Sequence of chain 1.E:
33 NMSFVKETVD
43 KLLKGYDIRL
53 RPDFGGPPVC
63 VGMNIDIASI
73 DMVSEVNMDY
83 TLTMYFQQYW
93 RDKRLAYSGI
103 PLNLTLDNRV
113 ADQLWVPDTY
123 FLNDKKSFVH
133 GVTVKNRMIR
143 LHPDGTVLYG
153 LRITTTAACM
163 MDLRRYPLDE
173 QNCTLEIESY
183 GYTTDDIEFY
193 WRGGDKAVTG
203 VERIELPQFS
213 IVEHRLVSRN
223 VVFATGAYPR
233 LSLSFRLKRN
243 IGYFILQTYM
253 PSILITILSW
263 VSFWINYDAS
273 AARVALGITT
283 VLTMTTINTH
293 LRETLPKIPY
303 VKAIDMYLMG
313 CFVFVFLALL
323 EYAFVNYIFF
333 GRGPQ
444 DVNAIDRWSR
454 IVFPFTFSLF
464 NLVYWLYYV

Sequence of chain 1.D:
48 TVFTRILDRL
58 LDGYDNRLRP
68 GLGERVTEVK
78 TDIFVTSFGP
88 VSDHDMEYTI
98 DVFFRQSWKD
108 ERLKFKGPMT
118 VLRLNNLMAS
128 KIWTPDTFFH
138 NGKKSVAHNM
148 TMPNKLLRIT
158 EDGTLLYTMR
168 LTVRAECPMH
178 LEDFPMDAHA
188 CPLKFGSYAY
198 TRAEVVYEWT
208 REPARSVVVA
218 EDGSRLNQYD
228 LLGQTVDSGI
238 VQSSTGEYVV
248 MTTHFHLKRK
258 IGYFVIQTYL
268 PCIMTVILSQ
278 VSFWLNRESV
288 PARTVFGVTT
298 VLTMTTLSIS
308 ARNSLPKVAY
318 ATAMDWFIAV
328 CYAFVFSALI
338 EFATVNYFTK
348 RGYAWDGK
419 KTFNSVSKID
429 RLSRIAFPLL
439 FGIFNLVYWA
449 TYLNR

Sequence of chain 1.A:
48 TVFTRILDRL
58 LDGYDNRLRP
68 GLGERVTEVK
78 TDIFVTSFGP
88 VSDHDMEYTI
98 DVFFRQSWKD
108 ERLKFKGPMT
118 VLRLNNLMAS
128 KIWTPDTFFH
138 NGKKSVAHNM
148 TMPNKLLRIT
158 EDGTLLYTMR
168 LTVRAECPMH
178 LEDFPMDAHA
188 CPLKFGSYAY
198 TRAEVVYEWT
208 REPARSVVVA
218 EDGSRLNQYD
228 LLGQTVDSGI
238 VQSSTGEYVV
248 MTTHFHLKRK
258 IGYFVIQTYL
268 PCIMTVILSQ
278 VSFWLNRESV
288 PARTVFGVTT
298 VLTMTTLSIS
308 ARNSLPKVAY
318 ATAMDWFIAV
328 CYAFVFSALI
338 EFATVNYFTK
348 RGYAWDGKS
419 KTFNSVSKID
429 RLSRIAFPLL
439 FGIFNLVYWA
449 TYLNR

A protein and the small-molecule ligand that binds it are described below.
Small molecule (SMILES): CC(=O)N[C@H]1[C@H](O[C@H]2[C@H](O)[C@@H](NC(C)=O)CO[C@@H]2CO)O[C@H](CO)[C@@H](O[C@@H]2O[C@H](CO[C@H]3O[C@H](CO)[C@@H](O)[C@H](O)[C@@H]3O)[C@@H](O)[C@H](O[C@H]3O[C@H](CO)[C@@H](O)[C@H](O)[C@@H]3O)[C@@H]2O)[C@@H]1O

Binding-site contacts:
Ligand atom C1 contacts residue ASN146 of chain 1.D at 1.4 Å.
Ligand atom O3 contacts residue GLN115 of chain 1.E at 4.2 Å.
Ligand atom C8 contacts residue MET149 of chain 1.D at 4.3 Å (hydrophobic).
Ligand atom C5 contacts residue PRO150 of chain 1.D at 4.2 Å (hydrophobic).
Ligand atom C6 contacts residue LEU124 of chain 1.A at 4.0 Å (hydrophobic).
Ligand atom O5 contacts residue PRO150 of chain 1.D at 4.1 Å.
Ligand atom C6 contacts residue SER127 of chain 1.A at 4.0 Å.
Ligand atom N2 contacts residue MAN5 of chain 1.G at 3.5 Å (h-bond).
Ligand atom C8 contacts residue ASP114 of chain 1.E at 4.0 Å.
Ligand atom O6 contacts residue PRO150 of chain 1.D at 3.3 Å.
Ligand atom O6 contacts residue THR148 of chain 1.D at 4.4 Å.
Ligand atom C7 contacts residue ASP114 of chain 1.E at 4.3 Å.
Ligand atom C2 contacts residue ASN146 of chain 1.D at 2.5 Å.
Ligand atom C3 contacts residue ASP114 of chain 1.E at 4.0 Å.
Ligand atom O5 contacts residue ASN146 of chain 1.D at 2.5 Å (h-bond).
Ligand atom C5 contacts residue MAN5 of chain 1.G at 4.4 Å.
Ligand atom C1 contacts residue PRO150 of chain 1.D at 4.3 Å (hydrophobic).
Ligand atom O7 contacts residue ASN146 of chain 1.D at 3.4 Å (h-bond).
Ligand atom C2 contacts residue GLN115 of chain 1.E at 3.8 Å.
Ligand atom C7 contacts residue ASN146 of chain 1.D at 3.2 Å.
Ligand atom C4 contacts residue MAN5 of chain 1.G at 4.4 Å.
Ligand atom C2 contacts residue MAN5 of chain 1.G at 3.7 Å.
Ligand atom O3 contacts residue MAN5 of chain 1.G at 4.3 Å.
Ligand atom O6 contacts residue SER127 of chain 1.A at 3.8 Å.
Ligand atom O2 contacts residue GLN115 of chain 1.E at 3.1 Å (h-bond).
Ligand atom O6 contacts residue MET149 of chain 1.D at 3.4 Å.
Ligand atom O6 contacts residue ASN146 of chain 1.D at 4.1 Å.
Ligand atom C6 contacts residue PRO150 of chain 1.D at 4.3 Å (hydrophobic).
Ligand atom O3 contacts residue ASP114 of chain 1.E at 4.1 Å.
Ligand atom C5 contacts residue ASN146 of chain 1.D at 3.7 Å.
Ligand atom N2 contacts residue ASN146 of chain 1.D at 2.8 Å (h-bond).
Ligand atom C1 contacts residue MAN5 of chain 1.G at 3.6 Å.
Ligand atom C8 contacts residue ASN146 of chain 1.D at 4.2 Å.
Ligand atom C8 contacts residue MAN4 of chain 1.G at 3.3 Å.
Ligand atom C4 contacts residue ASN146 of chain 1.D at 4.3 Å.
Ligand atom C3 contacts residue ASN146 of chain 1.D at 3.8 Å.
Ligand atom C7 contacts residue MAN4 of chain 1.G at 4.2 Å.
Ligand atom C3 contacts residue MAN5 of chain 1.G at 3.4 Å.
Ligand atom O4 contacts residue LEU124 of chain 1.A at 4.1 Å.
Ligand atom N2 contacts residue ASP114 of chain 1.E at 3.7 Å.